Sequence of chain 1.H:
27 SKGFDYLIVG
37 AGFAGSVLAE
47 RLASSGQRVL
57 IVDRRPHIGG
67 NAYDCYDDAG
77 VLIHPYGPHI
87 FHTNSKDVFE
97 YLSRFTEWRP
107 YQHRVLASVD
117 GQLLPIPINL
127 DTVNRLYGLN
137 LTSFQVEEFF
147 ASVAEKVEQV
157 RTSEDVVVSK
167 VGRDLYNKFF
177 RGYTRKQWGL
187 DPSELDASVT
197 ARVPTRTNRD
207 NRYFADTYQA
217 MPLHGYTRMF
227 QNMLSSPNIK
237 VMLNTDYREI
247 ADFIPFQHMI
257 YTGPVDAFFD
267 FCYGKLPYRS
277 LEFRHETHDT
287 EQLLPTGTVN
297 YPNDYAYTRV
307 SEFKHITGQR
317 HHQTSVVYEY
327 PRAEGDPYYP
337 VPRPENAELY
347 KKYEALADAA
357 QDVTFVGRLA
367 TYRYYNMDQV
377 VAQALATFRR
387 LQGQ

A small-molecule ligand and the protein it binds are described below.
Small molecule (SMILES): O=c1ccn([C@@H]2O[C@H](CO[P](=O)(O)O[P](=O)(O)O[C@H]3O[C@H](CO)[C@H](O)[C@H](O)[C@H]3O)[C@@H](O)[C@H]2O)c(=O)[nH]1

Binding-site contacts:
Ligand atom O2 contacts residue THR180 of chain 1.H at 3.2 Å (h-bond).
Ligand atom O1A contacts residue TYR209 of chain 1.H at 2.6 Å (h-bond).
Ligand atom O2D contacts residue THR180 of chain 1.H at 2.8 Å (h-bond).
Ligand atom C1' contacts residue FAD1 of chain 1.Z at 3.3 Å.
Ligand atom O2' contacts residue FAD1 of chain 1.Z at 3.5 Å.
Ligand atom C5' contacts residue ARG305 of chain 1.H at 3.1 Å.
Ligand atom O1B contacts residue TYR335 of chain 1.H at 2.7 Å (h-bond).
Ligand atom C4D contacts residue VAL195 of chain 1.H at 3.6 Å (hydrophobic).
Ligand atom PB contacts residue TYR370 of chain 1.H at 3.4 Å.
Ligand atom O2A contacts residue ARG198 of chain 1.H at 3.0 Å (salt-bridge).
Ligand atom C2D contacts residue THR180 of chain 1.H at 3.5 Å.
Ligand atom O3B contacts residue ARG305 of chain 1.H at 2.8 Å (salt-bridge).
Ligand atom C5D contacts residue VAL195 of chain 1.H at 3.6 Å (hydrophobic).
Ligand atom C2 contacts residue TYR179 of chain 1.H at 3.5 Å (hydrophobic).
Ligand atom C5 contacts residue TYR209 of chain 1.H at 3.6 Å (hydrophobic).
Ligand atom O2' contacts residue ARG198 of chain 1.H at 3.3 Å (salt-bridge).
Ligand atom N3 contacts residue PHE175 of chain 1.H at 2.9 Å (h-bond).
Ligand atom O5' contacts residue PRO84 of chain 1.H at 3.6 Å.
Ligand atom O2D contacts residue TRP184 of chain 1.H at 3.5 Å (h-bond).
Ligand atom O4' contacts residue FAD1 of chain 1.Z at 3.0 Å (h-bond).
Ligand atom O4' contacts residue PHE210 of chain 1.H at 3.0 Å.
Ligand atom O3D contacts residue TRP184 of chain 1.H at 2.9 Å (h-bond).
Ligand atom O2 contacts residue TYR179 of chain 1.H at 3.5 Å.
Ligand atom C4 contacts residue ASN296 of chain 1.H at 3.6 Å.
Ligand atom O5' contacts residue ARG305 of chain 1.H at 3.1 Å (salt-bridge).
Ligand atom C6' contacts residue ILE86 of chain 1.H at 3.5 Å (hydrophobic).
Ligand atom C5 contacts residue ASN296 of chain 1.H at 3.6 Å.
Ligand atom O4 contacts residue ASN296 of chain 1.H at 2.9 Å (h-bond).
Ligand atom O2 contacts residue PHE176 of chain 1.H at 3.2 Å (h-bond).
Ligand atom O6' contacts residue THR294 of chain 1.H at 3.4 Å (h-bond).
Ligand atom N3 contacts residue TYR179 of chain 1.H at 3.4 Å.
Ligand atom O3' contacts residue PHE210 of chain 1.H at 3.4 Å.
Ligand atom O5' contacts residue FAD1 of chain 1.Z at 3.4 Å (h-bond).
Ligand atom O3A contacts residue TYR370 of chain 1.H at 3.4 Å (h-bond).
Ligand atom O1B contacts residue ARG305 of chain 1.H at 3.3 Å (salt-bridge).
Ligand atom C2' contacts residue FAD1 of chain 1.Z at 3.3 Å.
Ligand atom O6' contacts residue HIS109 of chain 1.H at 2.9 Å (h-bond).
Ligand atom C1' contacts residue ARG305 of chain 1.H at 3.5 Å.
Ligand atom O2 contacts residue PHE175 of chain 1.H at 3.4 Å (h-bond).
Ligand atom O2B contacts residue TYR370 of chain 1.H at 2.6 Å (h-bond).